A protein and the small-molecule ligand that binds it are described below.
Small molecule (SMILES): CC(=O)N[C@@H]1[C@@H](O)[C@H](O)[C@@H](CO)O[C@H]1O

Sequence of chain 1.A:
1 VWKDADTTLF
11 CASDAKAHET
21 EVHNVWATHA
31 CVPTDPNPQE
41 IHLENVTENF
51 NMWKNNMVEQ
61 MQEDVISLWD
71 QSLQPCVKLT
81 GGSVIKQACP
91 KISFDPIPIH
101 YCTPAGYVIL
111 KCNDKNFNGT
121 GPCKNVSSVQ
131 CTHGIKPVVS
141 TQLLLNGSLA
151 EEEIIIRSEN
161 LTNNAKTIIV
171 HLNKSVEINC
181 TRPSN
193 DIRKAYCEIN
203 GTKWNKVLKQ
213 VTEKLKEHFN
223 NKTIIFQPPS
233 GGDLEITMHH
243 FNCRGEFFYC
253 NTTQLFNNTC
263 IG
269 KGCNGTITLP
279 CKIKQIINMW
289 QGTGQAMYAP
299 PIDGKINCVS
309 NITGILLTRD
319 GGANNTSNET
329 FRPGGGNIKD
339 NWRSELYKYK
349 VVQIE

Binding-site contacts:
Ligand atom C8 contacts residue ASN173 of chain 1.A at 3.5 Å.
Ligand atom C4 contacts residue GLU153 of chain 1.A at 4.4 Å.
Ligand atom C1 contacts residue ASN173 of chain 1.A at 1.4 Å.
Ligand atom O5 contacts residue ILE154 of chain 1.A at 3.5 Å (h-bond).
Ligand atom C2 contacts residue GLN212 of chain 1.A at 4.4 Å.
Ligand atom O7 contacts residue LYS174 of chain 1.A at 4.0 Å.
Ligand atom C1 contacts residue ILE154 of chain 1.A at 4.2 Å (hydrophobic).
Ligand atom C3 contacts residue GLN212 of chain 1.A at 3.5 Å.
Ligand atom C1 contacts residue GLU153 of chain 1.A at 4.2 Å.
Ligand atom N2 contacts residue ASN173 of chain 1.A at 3.0 Å (h-bond).
Ligand atom C5 contacts residue GLU153 of chain 1.A at 4.4 Å.
Ligand atom N2 contacts residue LYS174 of chain 1.A at 4.4 Å.
Ligand atom C5 contacts residue GLN212 of chain 1.A at 3.8 Å.
Ligand atom C3 contacts residue ASN173 of chain 1.A at 3.8 Å.
Ligand atom O3 contacts residue GLN212 of chain 1.A at 4.3 Å.
Ligand atom C7 contacts residue ASN173 of chain 1.A at 3.5 Å.
Ligand atom O5 contacts residue GLU152 of chain 1.A at 3.9 Å.
Ligand atom O6 contacts residue LYS216 of chain 1.A at 3.1 Å.
Ligand atom O6 contacts residue GLU153 of chain 1.A at 3.9 Å.
Ligand atom C6 contacts residue ILE154 of chain 1.A at 4.4 Å (hydrophobic).
Ligand atom C6 contacts residue LYS216 of chain 1.A at 4.0 Å.
Ligand atom N2 contacts residue GLU152 of chain 1.A at 4.5 Å.
Ligand atom C7 contacts residue GLU152 of chain 1.A at 4.3 Å.
Ligand atom C2 contacts residue GLU152 of chain 1.A at 4.0 Å.
Ligand atom C2 contacts residue ASN173 of chain 1.A at 2.5 Å.
Ligand atom O6 contacts residue ILE154 of chain 1.A at 3.5 Å (h-bond).
Ligand atom O5 contacts residue GLU153 of chain 1.A at 3.5 Å.
Ligand atom O6 contacts residue GLN212 of chain 1.A at 4.4 Å.
Ligand atom C4 contacts residue ASN173 of chain 1.A at 4.2 Å.
Ligand atom C5 contacts residue ASN173 of chain 1.A at 3.6 Å.
Ligand atom O5 contacts residue ASN173 of chain 1.A at 2.3 Å (h-bond).
Ligand atom O7 contacts residue ASN173 of chain 1.A at 4.4 Å.
Ligand atom C6 contacts residue GLU153 of chain 1.A at 3.5 Å.
Ligand atom C1 contacts residue GLN212 of chain 1.A at 4.4 Å.
Ligand atom O4 contacts residue GLN212 of chain 1.A at 3.6 Å (h-bond).
Ligand atom C4 contacts residue GLN212 of chain 1.A at 3.8 Å.
Ligand atom C8 contacts residue GLU152 of chain 1.A at 3.4 Å.
Ligand atom C1 contacts residue GLU152 of chain 1.A at 3.6 Å.